Binding-site contacts:
Ligand atom O7 contacts residue THR787 of chain 1.C at 4.4 Å.
Ligand atom C7 contacts residue THR787 of chain 1.C at 4.4 Å.
Ligand atom O5 contacts residue ASN788 of chain 1.C at 2.4 Å (h-bond).
Ligand atom C1 contacts residue ASN788 of chain 1.C at 1.4 Å.
Ligand atom C4 contacts residue ASN788 of chain 1.C at 4.2 Å.
Ligand atom C8 contacts residue THR787 of chain 1.C at 3.9 Å.
Ligand atom C8 contacts residue ASN788 of chain 1.C at 3.8 Å.
Ligand atom C5 contacts residue ASN788 of chain 1.C at 3.7 Å.
Ligand atom N2 contacts residue ASN788 of chain 1.C at 2.9 Å (h-bond).
Ligand atom C2 contacts residue ASN788 of chain 1.C at 2.5 Å.
Ligand atom O7 contacts residue ASN788 of chain 1.C at 3.2 Å (h-bond).
Ligand atom C3 contacts residue ASN788 of chain 1.C at 3.8 Å.
Ligand atom C7 contacts residue ASN788 of chain 1.C at 3.2 Å.

Sequence of chain 1.C:
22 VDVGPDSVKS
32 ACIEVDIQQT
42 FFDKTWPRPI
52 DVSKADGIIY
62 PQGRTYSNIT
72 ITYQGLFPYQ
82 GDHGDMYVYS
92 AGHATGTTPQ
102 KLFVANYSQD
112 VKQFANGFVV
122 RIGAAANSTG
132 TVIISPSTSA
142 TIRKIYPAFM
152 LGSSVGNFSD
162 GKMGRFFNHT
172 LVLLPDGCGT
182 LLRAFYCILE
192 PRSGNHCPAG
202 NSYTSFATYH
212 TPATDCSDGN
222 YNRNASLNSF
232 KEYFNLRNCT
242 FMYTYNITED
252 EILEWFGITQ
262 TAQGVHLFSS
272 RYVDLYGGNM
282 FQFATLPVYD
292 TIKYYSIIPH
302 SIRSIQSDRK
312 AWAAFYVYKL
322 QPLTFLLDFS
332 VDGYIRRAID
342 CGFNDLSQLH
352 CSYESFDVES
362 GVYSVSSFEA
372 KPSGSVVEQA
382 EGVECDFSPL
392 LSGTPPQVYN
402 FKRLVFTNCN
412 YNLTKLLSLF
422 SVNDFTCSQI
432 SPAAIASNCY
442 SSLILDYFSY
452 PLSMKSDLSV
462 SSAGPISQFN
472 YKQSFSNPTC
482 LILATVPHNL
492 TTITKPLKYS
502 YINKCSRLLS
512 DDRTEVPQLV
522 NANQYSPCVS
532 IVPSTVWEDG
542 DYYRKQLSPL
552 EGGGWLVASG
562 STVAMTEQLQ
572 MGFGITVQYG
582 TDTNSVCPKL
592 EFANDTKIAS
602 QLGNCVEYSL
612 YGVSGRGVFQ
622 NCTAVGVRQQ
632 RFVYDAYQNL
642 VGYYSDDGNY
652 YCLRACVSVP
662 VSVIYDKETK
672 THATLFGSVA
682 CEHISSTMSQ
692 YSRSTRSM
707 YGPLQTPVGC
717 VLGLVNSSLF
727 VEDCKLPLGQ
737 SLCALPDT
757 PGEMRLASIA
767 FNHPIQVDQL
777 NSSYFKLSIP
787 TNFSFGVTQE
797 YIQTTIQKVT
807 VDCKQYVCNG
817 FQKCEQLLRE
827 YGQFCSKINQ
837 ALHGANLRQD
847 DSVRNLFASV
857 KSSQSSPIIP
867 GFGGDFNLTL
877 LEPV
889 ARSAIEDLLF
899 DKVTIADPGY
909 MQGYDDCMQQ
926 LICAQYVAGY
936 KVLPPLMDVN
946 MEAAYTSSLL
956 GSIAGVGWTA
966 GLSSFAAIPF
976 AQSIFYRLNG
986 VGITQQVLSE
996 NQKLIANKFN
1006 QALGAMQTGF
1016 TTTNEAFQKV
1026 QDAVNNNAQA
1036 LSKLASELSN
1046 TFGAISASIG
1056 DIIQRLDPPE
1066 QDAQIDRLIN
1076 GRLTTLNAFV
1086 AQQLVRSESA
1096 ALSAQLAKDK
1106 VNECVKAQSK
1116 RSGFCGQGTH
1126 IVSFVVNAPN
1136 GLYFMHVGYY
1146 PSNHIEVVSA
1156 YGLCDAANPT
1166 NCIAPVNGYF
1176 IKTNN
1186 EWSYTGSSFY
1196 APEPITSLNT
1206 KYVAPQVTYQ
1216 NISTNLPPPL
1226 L

The small molecule below binds the protein below.
Small molecule (SMILES): CC(=O)N[C@@H]1[C@@H](O)[C@H](O)[C@@H](CO)O[C@H]1O